Sequence of chain 1.A:
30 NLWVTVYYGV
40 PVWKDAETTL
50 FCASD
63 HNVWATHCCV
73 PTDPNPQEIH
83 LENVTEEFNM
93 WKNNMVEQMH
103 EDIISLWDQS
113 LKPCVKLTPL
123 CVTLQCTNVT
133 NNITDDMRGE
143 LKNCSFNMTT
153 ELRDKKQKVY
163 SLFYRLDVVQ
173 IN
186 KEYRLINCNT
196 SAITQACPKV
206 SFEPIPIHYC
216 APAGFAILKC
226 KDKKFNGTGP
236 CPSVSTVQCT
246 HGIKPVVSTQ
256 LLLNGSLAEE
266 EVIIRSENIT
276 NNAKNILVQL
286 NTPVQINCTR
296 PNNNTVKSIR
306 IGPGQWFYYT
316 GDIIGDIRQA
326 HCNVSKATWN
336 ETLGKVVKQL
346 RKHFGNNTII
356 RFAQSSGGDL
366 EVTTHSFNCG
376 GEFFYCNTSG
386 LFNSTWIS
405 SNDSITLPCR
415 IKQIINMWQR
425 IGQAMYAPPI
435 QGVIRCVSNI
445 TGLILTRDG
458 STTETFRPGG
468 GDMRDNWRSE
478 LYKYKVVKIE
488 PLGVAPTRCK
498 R

Sequence of chain 1.B:
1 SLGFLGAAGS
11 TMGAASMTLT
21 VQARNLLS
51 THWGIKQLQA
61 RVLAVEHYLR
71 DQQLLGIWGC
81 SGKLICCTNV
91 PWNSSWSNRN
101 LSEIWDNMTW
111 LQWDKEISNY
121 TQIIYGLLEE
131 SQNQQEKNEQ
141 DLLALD

Binding-site contacts:
Ligand atom C7 contacts residue ASN85 of chain 1.A at 3.7 Å.
Ligand atom C4 contacts residue ASN85 of chain 1.A at 4.3 Å.
Ligand atom C8 contacts residue SER10 of chain 1.B at 4.3 Å.
Ligand atom O5 contacts residue ASN85 of chain 1.A at 2.4 Å (h-bond).
Ligand atom C7 contacts residue GLU84 of chain 1.A at 4.2 Å.
Ligand atom N2 contacts residue GLU84 of chain 1.A at 3.5 Å.
Ligand atom C5 contacts residue ASN85 of chain 1.A at 3.8 Å.
Ligand atom C1 contacts residue ASN85 of chain 1.A at 1.5 Å.
Ligand atom C3 contacts residue GLU84 of chain 1.A at 4.0 Å.
Ligand atom C2 contacts residue ASN85 of chain 1.A at 2.5 Å.
Ligand atom N2 contacts residue ASN85 of chain 1.A at 2.9 Å (h-bond).
Ligand atom C2 contacts residue GLU84 of chain 1.A at 4.1 Å.
Ligand atom C8 contacts residue GLY6 of chain 1.B at 4.3 Å.
Ligand atom O7 contacts residue ASN85 of chain 1.A at 4.1 Å.
Ligand atom C7 contacts residue SER10 of chain 1.B at 4.0 Å.
Ligand atom C8 contacts residue GLU84 of chain 1.A at 3.9 Å.
Ligand atom C1 contacts residue GLU84 of chain 1.A at 3.8 Å.
Ligand atom O7 contacts residue SER10 of chain 1.B at 3.1 Å.
Ligand atom C3 contacts residue ASN85 of chain 1.A at 3.9 Å.

This protein binds this small molecule.
Small molecule (SMILES): CC(=O)N[C@H]1[C@H](O[C@H]2[C@H](O)[C@@H](NC(C)=O)CO[C@@H]2CO)O[C@H](CO)[C@@H](O)[C@@H]1O